Sequence of chain 2.A:
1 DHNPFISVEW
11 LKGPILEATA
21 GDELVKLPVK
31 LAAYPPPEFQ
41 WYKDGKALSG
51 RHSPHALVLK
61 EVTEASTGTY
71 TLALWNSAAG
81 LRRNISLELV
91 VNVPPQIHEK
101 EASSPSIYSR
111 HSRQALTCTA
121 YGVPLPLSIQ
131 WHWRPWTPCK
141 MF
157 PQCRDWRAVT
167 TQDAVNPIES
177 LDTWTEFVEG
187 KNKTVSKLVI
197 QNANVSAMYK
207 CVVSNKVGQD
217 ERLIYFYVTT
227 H

Binding-site contacts:
Ligand atom C4 contacts residue ASN84 of chain 2.A at 4.0 Å.
Ligand atom C1 contacts residue ALA73 of chain 2.A at 4.1 Å (hydrophobic).
Ligand atom C6 contacts residue TYR42 of chain 2.A at 3.9 Å (hydrophobic).
Ligand atom C3 contacts residue ASN84 of chain 2.A at 3.6 Å.
Ligand atom O5 contacts residue ASN84 of chain 2.A at 2.4 Å (h-bond).
Ligand atom O5 contacts residue ALA73 of chain 2.A at 4.3 Å.
Ligand atom C8 contacts residue ASN84 of chain 2.A at 3.7 Å.
Ligand atom N2 contacts residue ASN84 of chain 2.A at 2.8 Å (h-bond).
Ligand atom O7 contacts residue ASN84 of chain 2.A at 3.2 Å (h-bond).
Ligand atom C5 contacts residue ASN84 of chain 2.A at 3.6 Å.
Ligand atom C2 contacts residue ASN84 of chain 2.A at 2.2 Å.
Ligand atom C7 contacts residue ASN84 of chain 2.A at 3.1 Å.
Ligand atom C8 contacts residue ARG83 of chain 2.A at 4.2 Å.
Ligand atom C8 contacts residue ARG82 of chain 2.A at 3.8 Å.
Ligand atom C1 contacts residue ASN84 of chain 2.A at 1.4 Å.

This protein binds this small molecule.
Small molecule (SMILES): CC(=O)N[C@@H]1[C@@H](O)[C@H](O)[C@@H](CO)O[C@H]1O